Sequence of chain 1.A:
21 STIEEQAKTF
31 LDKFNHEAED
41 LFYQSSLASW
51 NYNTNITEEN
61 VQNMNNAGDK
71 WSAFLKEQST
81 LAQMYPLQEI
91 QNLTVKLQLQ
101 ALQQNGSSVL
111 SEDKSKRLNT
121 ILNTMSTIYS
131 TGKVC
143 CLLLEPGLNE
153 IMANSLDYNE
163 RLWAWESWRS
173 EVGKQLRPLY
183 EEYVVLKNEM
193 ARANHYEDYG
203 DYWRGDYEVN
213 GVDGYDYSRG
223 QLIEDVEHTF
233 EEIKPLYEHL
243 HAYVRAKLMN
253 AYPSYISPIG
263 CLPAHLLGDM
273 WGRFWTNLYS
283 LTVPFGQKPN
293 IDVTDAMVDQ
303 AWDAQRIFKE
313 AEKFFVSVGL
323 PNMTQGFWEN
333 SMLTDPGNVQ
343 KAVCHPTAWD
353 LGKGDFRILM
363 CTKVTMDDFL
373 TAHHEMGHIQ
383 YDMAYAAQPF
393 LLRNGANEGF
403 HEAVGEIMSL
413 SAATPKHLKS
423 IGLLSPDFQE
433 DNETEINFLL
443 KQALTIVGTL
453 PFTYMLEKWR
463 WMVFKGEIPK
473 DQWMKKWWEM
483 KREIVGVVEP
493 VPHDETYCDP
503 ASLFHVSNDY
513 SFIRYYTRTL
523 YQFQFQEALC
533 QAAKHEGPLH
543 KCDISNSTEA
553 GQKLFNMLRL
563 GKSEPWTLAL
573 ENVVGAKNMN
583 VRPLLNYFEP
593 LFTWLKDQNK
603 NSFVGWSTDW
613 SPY

This protein binds this small molecule.
Small molecule (SMILES): CC(=O)N[C@@H]1[C@@H](O)[C@H](O)[C@@H](CO)O[C@H]1O

Binding-site contacts:
Ligand atom C8 contacts residue GLN342 of chain 1.A at 3.3 Å.
Ligand atom C1 contacts residue THR57 of chain 1.A at 3.8 Å.
Ligand atom C3 contacts residue ASN55 of chain 1.A at 3.8 Å.
Ligand atom N2 contacts residue ASN55 of chain 1.A at 2.9 Å (h-bond).
Ligand atom C2 contacts residue ASN55 of chain 1.A at 2.4 Å.
Ligand atom O5 contacts residue ASN60 of chain 1.A at 4.1 Å.
Ligand atom N2 contacts residue GLN342 of chain 1.A at 4.4 Å.
Ligand atom C7 contacts residue ASN55 of chain 1.A at 3.9 Å.
Ligand atom C6 contacts residue THR57 of chain 1.A at 4.2 Å.
Ligand atom C1 contacts residue ASN55 of chain 1.A at 1.4 Å.
Ligand atom C5 contacts residue ASN55 of chain 1.A at 3.6 Å.
Ligand atom O5 contacts residue THR57 of chain 1.A at 3.2 Å (h-bond).
Ligand atom C5 contacts residue THR57 of chain 1.A at 4.2 Å.
Ligand atom O7 contacts residue ASN55 of chain 1.A at 4.5 Å.
Ligand atom C4 contacts residue ASN55 of chain 1.A at 4.2 Å.
Ligand atom C7 contacts residue GLN342 of chain 1.A at 4.4 Å.
Ligand atom O5 contacts residue ASN55 of chain 1.A at 2.3 Å (h-bond).